The small molecule below binds the protein below.
Small molecule (SMILES): CC(=O)C(=O)O

Sequence of chain 1.C:
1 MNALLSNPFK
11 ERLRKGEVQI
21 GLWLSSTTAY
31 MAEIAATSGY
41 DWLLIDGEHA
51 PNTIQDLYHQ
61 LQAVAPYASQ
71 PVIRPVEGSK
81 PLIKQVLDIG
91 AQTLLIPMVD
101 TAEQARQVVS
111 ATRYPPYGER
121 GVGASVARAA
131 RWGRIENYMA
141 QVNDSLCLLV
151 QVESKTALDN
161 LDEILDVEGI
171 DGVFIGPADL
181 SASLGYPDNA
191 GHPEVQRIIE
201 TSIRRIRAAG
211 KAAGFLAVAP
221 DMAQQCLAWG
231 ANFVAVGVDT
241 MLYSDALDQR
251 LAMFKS

Binding-site contacts:
Ligand atom CA contacts residue GLN151 of chain 1.C at 4.1 Å.
Ligand atom CB contacts residue TRP23 of chain 1.C at 4.5 Å (hydrophobic).
Ligand atom O3 contacts residue PHE174 of chain 1.C at 4.1 Å.
Ligand atom C contacts residue ASP179 of chain 1.C at 4.0 Å.
Ligand atom CA contacts residue PHE174 of chain 1.C at 4.1 Å (hydrophobic).
Ligand atom O3 contacts residue GLY176 of chain 1.C at 4.3 Å.
Ligand atom OXT contacts residue GLY176 of chain 1.C at 3.8 Å.
Ligand atom CB contacts residue LEU216 of chain 1.C at 3.4 Å (hydrophobic).
Ligand atom O3 contacts residue ARG74 of chain 1.C at 3.4 Å (salt-bridge).
Ligand atom OXT contacts residue GLU153 of chain 1.C at 3.1 Å (salt-bridge).
Ligand atom O contacts residue MG1 of chain 1.J at 4.4 Å.
Ligand atom O contacts residue ALA178 of chain 1.C at 3.2 Å (h-bond).
Ligand atom OXT contacts residue ASP179 of chain 1.C at 2.9 Å.
Ligand atom O3 contacts residue GLU153 of chain 1.C at 3.5 Å (salt-bridge).
Ligand atom OXT contacts residue MG1 of chain 1.J at 2.3 Å.
Ligand atom O contacts residue ASP179 of chain 1.C at 3.6 Å.
Ligand atom C contacts residue MG1 of chain 1.J at 3.1 Å.
Ligand atom C contacts residue GLU153 of chain 1.C at 3.9 Å.
Ligand atom CA contacts residue GLY176 of chain 1.C at 3.6 Å.
Ligand atom C contacts residue ALA178 of chain 1.C at 4.4 Å (hydrophobic).
Ligand atom CB contacts residue PHE174 of chain 1.C at 3.8 Å (hydrophobic).
Ligand atom O3 contacts residue GLN151 of chain 1.C at 3.1 Å (h-bond).
Ligand atom C contacts residue PRO177 of chain 1.C at 4.2 Å (hydrophobic).
Ligand atom O3 contacts residue MG1 of chain 1.J at 2.3 Å.
Ligand atom CB contacts residue GLY176 of chain 1.C at 3.9 Å.
Ligand atom CA contacts residue GLU153 of chain 1.C at 4.0 Å.
Ligand atom O3 contacts residue ASP179 of chain 1.C at 4.4 Å.
Ligand atom CB contacts residue MG1 of chain 1.J at 4.5 Å.
Ligand atom C contacts residue GLY176 of chain 1.C at 3.3 Å.
Ligand atom O contacts residue PRO177 of chain 1.C at 3.4 Å (h-bond).
Ligand atom CA contacts residue MG1 of chain 1.J at 3.0 Å.
Ligand atom O contacts residue GLY176 of chain 1.C at 3.2 Å.